Sequence of chain 2.A:
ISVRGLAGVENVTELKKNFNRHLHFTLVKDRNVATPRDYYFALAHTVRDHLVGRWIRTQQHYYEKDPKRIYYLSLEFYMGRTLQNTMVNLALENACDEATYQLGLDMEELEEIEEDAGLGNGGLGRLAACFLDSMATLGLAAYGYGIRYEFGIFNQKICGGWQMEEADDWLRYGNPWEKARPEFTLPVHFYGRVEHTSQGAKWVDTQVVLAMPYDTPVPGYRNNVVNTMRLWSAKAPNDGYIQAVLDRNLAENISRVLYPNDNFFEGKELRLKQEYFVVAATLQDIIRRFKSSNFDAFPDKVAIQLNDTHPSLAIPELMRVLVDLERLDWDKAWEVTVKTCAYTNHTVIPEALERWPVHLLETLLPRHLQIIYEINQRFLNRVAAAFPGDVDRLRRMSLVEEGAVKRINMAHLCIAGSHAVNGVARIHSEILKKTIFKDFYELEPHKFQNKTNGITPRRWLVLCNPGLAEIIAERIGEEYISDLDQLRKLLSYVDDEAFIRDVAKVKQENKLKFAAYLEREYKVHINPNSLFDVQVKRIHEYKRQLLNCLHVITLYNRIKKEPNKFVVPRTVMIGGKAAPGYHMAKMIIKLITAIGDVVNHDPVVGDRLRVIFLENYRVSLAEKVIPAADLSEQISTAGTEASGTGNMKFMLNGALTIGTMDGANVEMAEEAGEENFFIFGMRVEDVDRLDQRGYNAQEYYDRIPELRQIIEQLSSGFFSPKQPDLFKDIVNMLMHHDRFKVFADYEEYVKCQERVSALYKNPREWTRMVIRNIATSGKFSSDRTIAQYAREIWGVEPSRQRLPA

The protein below binds the small molecule below.
Small molecule (SMILES): CC(=O)NC(=O)N[C@@H]1O[C@H](CO)[C@@H](O)[C@H](O)[C@H]1O

Binding-site contacts:
Ligand atom C2 contacts residue HIS377 of chain 2.A at 3.5 Å.
Ligand atom C7 contacts residue LEU136 of chain 2.A at 3.5 Å (hydrophobic).
Ligand atom O4 contacts residue THR676 of chain 2.A at 3.9 Å.
Ligand atom O8 contacts residue ASN284 of chain 2.A at 3.3 Å (h-bond).
Ligand atom C6 contacts residue HIS377 of chain 2.A at 3.6 Å.
Ligand atom O5 contacts residue HIS377 of chain 2.A at 3.7 Å.
Ligand atom O6 contacts residue HIS377 of chain 2.A at 2.7 Å (h-bond).
Ligand atom C7 contacts residue ASN284 of chain 2.A at 3.4 Å.
Ligand atom O3 contacts residue GLU672 of chain 2.A at 2.8 Å (salt-bridge).
Ligand atom O8 contacts residue HIS377 of chain 2.A at 3.5 Å.
Ligand atom C9 contacts residue ASP339 of chain 2.A at 3.1 Å.
Ligand atom O6 contacts residue ASN484 of chain 2.A at 2.9 Å (h-bond).
Ligand atom C2 contacts residue GLU672 of chain 2.A at 3.8 Å.
Ligand atom C5 contacts residue LEU136 of chain 2.A at 3.7 Å (hydrophobic).
Ligand atom O7 contacts residue LEU136 of chain 2.A at 3.2 Å (h-bond).
Ligand atom C3 contacts residue GLU672 of chain 2.A at 3.4 Å.
Ligand atom C6 contacts residue ASN484 of chain 2.A at 3.2 Å.
Ligand atom O8 contacts residue THR378 of chain 2.A at 3.5 Å.
Ligand atom O3 contacts residue GLY675 of chain 2.A at 3.1 Å (h-bond).
Ligand atom O4 contacts residue ASN484 of chain 2.A at 3.5 Å (h-bond).
Ligand atom O7 contacts residue ASP283 of chain 2.A at 3.6 Å (salt-bridge).
Ligand atom C8 contacts residue ASN284 of chain 2.A at 3.8 Å.
Ligand atom C3 contacts residue GLY675 of chain 2.A at 3.8 Å.
Ligand atom O2 contacts residue TYR573 of chain 2.A at 3.0 Å (h-bond).
Ligand atom O5 contacts residue LEU136 of chain 2.A at 3.5 Å (h-bond).
Ligand atom C8 contacts residue ASP339 of chain 2.A at 3.9 Å.
Ligand atom O4 contacts residue SER674 of chain 2.A at 3.6 Å.
Ligand atom O2 contacts residue GLU672 of chain 2.A at 3.1 Å (salt-bridge).
Ligand atom O7 contacts residue ASN284 of chain 2.A at 3.8 Å.
Ligand atom O3 contacts residue ALA673 of chain 2.A at 3.5 Å (h-bond).
Ligand atom C5 contacts residue GLY135 of chain 2.A at 3.7 Å.
Ligand atom C6 contacts residue GLY135 of chain 2.A at 3.7 Å.
Ligand atom C4 contacts residue GLY675 of chain 2.A at 3.7 Å.
Ligand atom N2 contacts residue ASN284 of chain 2.A at 3.4 Å (h-bond).
Ligand atom O3 contacts residue SER674 of chain 2.A at 3.1 Å (h-bond).
Ligand atom O2 contacts residue ASN284 of chain 2.A at 3.5 Å (h-bond).
Ligand atom O4 contacts residue GLY675 of chain 2.A at 2.7 Å (h-bond).
Ligand atom O6 contacts residue VAL455 of chain 2.A at 3.8 Å.
Ligand atom N1 contacts residue ASN284 of chain 2.A at 3.6 Å (h-bond).
Ligand atom N1 contacts residue HIS377 of chain 2.A at 3.8 Å.